Sequence of chain 1.A:
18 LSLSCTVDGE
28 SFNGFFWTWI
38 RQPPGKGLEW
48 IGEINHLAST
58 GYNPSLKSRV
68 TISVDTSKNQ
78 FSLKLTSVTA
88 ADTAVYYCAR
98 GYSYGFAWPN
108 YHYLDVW

Sequence of chain 1.B:
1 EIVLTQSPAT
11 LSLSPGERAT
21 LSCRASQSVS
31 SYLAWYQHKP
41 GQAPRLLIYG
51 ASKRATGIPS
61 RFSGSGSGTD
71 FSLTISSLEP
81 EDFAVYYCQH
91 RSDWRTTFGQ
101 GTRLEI

Binding-site contacts:
Ligand atom C4 contacts residue TRP105 of chain 1.A at 3.7 Å (hydrophobic).
Ligand atom O5 contacts residue TRP105 of chain 1.A at 3.8 Å.
Ligand atom C7 contacts residue SER216 of chain 1.C at 3.9 Å.
Ligand atom C6 contacts residue GLN218 of chain 1.C at 4.1 Å.
Ligand atom C8 contacts residue ASN109 of chain 1.C at 3.6 Å.
Ligand atom C2 contacts residue SER30 of chain 1.B at 3.8 Å.
Ligand atom O5 contacts residue SER216 of chain 1.C at 3.5 Å (h-bond).
Ligand atom N2 contacts residue ASN109 of chain 1.C at 2.5 Å (h-bond).
Ligand atom C7 contacts residue ASN109 of chain 1.C at 3.2 Å.
Ligand atom C5 contacts residue SER216 of chain 1.C at 3.4 Å.
Ligand atom C7 contacts residue TYR217 of chain 1.C at 4.0 Å (hydrophobic).
Ligand atom C5 contacts residue ASN109 of chain 1.C at 3.6 Å.
Ligand atom C2 contacts residue TRP105 of chain 1.A at 4.1 Å (hydrophobic).
Ligand atom O2 contacts residue SER30 of chain 1.B at 2.7 Å (h-bond).
Ligand atom N2 contacts residue ALA104 of chain 1.A at 4.1 Å.
Ligand atom O5 contacts residue GLN218 of chain 1.C at 4.1 Å.
Ligand atom N2 contacts residue ASN107 of chain 1.A at 3.8 Å.
Ligand atom C1 contacts residue TRP105 of chain 1.A at 3.4 Å (hydrophobic).
Ligand atom C8 contacts residue TYR217 of chain 1.C at 3.3 Å (hydrophobic).
Ligand atom C2 contacts residue ASN109 of chain 1.C at 2.5 Å.
Ligand atom C2 contacts residue ASN107 of chain 1.A at 3.9 Å.
Ligand atom C3 contacts residue ASN109 of chain 1.C at 3.8 Å.
Ligand atom C3 contacts residue TRP105 of chain 1.A at 3.4 Å (hydrophobic).
Ligand atom O3 contacts residue TRP105 of chain 1.A at 2.9 Å.
Ligand atom C1 contacts residue ASN109 of chain 1.C at 1.5 Å.
Ligand atom C8 contacts residue ALA104 of chain 1.A at 3.6 Å (hydrophobic).
Ligand atom C8 contacts residue PHE103 of chain 1.A at 3.8 Å (hydrophobic).
Ligand atom C2 contacts residue SER216 of chain 1.C at 4.0 Å.
Ligand atom C4 contacts residue GLN218 of chain 1.C at 3.3 Å.
Ligand atom C5 contacts residue GLN218 of chain 1.C at 3.5 Å.
Ligand atom C3 contacts residue GLN218 of chain 1.C at 3.8 Å.
Ligand atom C1 contacts residue SER216 of chain 1.C at 3.2 Å.
Ligand atom O2 contacts residue TRP105 of chain 1.A at 3.8 Å.
Ligand atom O7 contacts residue ASN109 of chain 1.C at 3.7 Å.
Ligand atom O7 contacts residue TYR217 of chain 1.C at 3.2 Å (h-bond).
Ligand atom C5 contacts residue TRP105 of chain 1.A at 3.3 Å (hydrophobic).
Ligand atom O5 contacts residue ASN109 of chain 1.C at 2.3 Å (h-bond).
Ligand atom C3 contacts residue SER216 of chain 1.C at 3.9 Å.
Ligand atom O4 contacts residue TRP105 of chain 1.A at 3.3 Å.
Ligand atom O7 contacts residue SER216 of chain 1.C at 3.0 Å (h-bond).

This protein binds this small molecule.
Small molecule (SMILES): CC(=O)N[C@H]1[C@H](O[C@H]2[C@H](O)[C@@H](NC(C)=O)CO[C@@H]2CO[C@@H]2O[C@@H](C)[C@@H](O)[C@@H](O)[C@@H]2O)O[C@H](CO)[C@@H](O[C@@H]2O[C@H](CO)[C@@H](O)[C@H](O[C@H]3O[C@H](CO)[C@@H](O)[C@H](O)[C@@H]3O)[C@@H]2O)[C@@H]1O

Sequence of chain 1.C:
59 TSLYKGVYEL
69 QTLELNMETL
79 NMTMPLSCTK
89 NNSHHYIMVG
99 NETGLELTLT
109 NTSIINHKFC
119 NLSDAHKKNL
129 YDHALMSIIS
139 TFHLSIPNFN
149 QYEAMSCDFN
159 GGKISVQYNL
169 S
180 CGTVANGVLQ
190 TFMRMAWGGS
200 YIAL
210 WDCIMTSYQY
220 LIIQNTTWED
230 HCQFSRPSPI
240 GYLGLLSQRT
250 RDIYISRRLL